A protein and the small-molecule ligand that binds it are described below.
Small molecule (SMILES): O=c1[nH]cnc2c1ncn2[C@@H]1O[C@H](COP(=O)(O)O)[C@@H](O)[C@H]1O

Binding-site contacts:
Ligand atom C1' contacts residue ARG327 of chain 1.D at 3.6 Å.
Ligand atom O1P contacts residue GLY392 of chain 1.D at 3.3 Å.
Ligand atom C5 contacts residue NAD1 of chain 1.HA at 3.6 Å.
Ligand atom N7 contacts residue GLY418 of chain 1.D at 3.3 Å.
Ligand atom C2 contacts residue CYS336 of chain 1.D at 3.5 Å (hydrophobic).
Ligand atom N7 contacts residue ILE335 of chain 1.D at 3.4 Å.
Ligand atom P contacts residue SER334 of chain 1.D at 3.2 Å.
Ligand atom C3' contacts residue ARG327 of chain 1.D at 2.8 Å.
Ligand atom C4 contacts residue NAD1 of chain 1.HA at 3.5 Å.
Ligand atom C2' contacts residue ARG327 of chain 1.D at 2.3 Å.
Ligand atom O6 contacts residue GLY420 of chain 1.D at 2.9 Å (h-bond).
Ligand atom P contacts residue GLY392 of chain 1.D at 3.6 Å.
Ligand atom C8 contacts residue MET75 of chain 1.D at 3.6 Å (hydrophobic).
Ligand atom C6 contacts residue NAD1 of chain 1.HA at 3.3 Å.
Ligand atom O6 contacts residue NAD1 of chain 1.HA at 3.6 Å.
Ligand atom O3' contacts residue ARG327 of chain 1.D at 2.4 Å (salt-bridge).
Ligand atom N1 contacts residue GLN446 of chain 1.D at 2.7 Å (h-bond).
Ligand atom C2 contacts residue GLN446 of chain 1.D at 3.5 Å.
Ligand atom O2P contacts residue GLY392 of chain 1.D at 3.1 Å.
Ligand atom O1P contacts residue GLY370 of chain 1.D at 3.3 Å.
Ligand atom O6 contacts residue GLY418 of chain 1.D at 3.2 Å.
Ligand atom N3 contacts residue NAD1 of chain 1.HA at 3.5 Å.
Ligand atom N7 contacts residue MET419 of chain 1.D at 3.3 Å (h-bond).
Ligand atom O3' contacts residue ASP369 of chain 1.D at 3.2 Å.
Ligand atom C5 contacts residue ILE335 of chain 1.D at 3.6 Å (hydrophobic).
Ligand atom O1P contacts residue SER334 of chain 1.D at 3.5 Å (h-bond).
Ligand atom N1 contacts residue NAD1 of chain 1.HA at 3.5 Å.
Ligand atom O2P contacts residue SER334 of chain 1.D at 2.8 Å (h-bond).
Ligand atom O1P contacts residue GLY371 of chain 1.D at 3.2 Å (h-bond).
Ligand atom O6 contacts residue GLY447 of chain 1.D at 3.3 Å.
Ligand atom O3P contacts residue SER334 of chain 1.D at 2.4 Å (h-bond).
Ligand atom N1 contacts residue GLY447 of chain 1.D at 3.7 Å.
Ligand atom O3P contacts residue GLY333 of chain 1.D at 3.3 Å.
Ligand atom O3P contacts residue ILE335 of chain 1.D at 3.0 Å (h-bond).
Ligand atom O2P contacts residue SER393 of chain 1.D at 2.4 Å (h-bond).
Ligand atom C2 contacts residue NAD1 of chain 1.HA at 3.5 Å.
Ligand atom O6 contacts residue MET419 of chain 1.D at 3.6 Å (h-bond).
Ligand atom O2P contacts residue TYR416 of chain 1.D at 2.8 Å (h-bond).
Ligand atom C8 contacts residue ILE335 of chain 1.D at 3.7 Å (hydrophobic).
Ligand atom O2' contacts residue ARG327 of chain 1.D at 1.3 Å (salt-bridge).

Sequence of chain 1.D:
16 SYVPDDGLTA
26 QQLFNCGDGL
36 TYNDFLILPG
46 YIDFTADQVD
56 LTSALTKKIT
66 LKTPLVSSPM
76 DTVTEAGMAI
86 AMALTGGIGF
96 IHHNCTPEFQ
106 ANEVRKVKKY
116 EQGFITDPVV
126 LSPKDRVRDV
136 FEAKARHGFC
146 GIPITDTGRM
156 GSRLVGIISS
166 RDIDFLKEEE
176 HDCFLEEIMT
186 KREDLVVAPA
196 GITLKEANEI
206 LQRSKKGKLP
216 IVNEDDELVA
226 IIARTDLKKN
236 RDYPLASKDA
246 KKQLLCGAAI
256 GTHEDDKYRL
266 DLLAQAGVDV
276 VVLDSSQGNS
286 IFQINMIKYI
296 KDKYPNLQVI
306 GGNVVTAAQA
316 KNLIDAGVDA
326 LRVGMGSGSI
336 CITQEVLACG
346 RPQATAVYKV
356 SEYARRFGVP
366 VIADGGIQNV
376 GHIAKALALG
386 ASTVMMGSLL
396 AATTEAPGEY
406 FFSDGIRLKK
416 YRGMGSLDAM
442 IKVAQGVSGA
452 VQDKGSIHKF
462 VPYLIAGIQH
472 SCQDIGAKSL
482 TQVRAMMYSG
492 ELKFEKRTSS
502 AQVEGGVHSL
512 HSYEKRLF